Sequence of chain 1.A:
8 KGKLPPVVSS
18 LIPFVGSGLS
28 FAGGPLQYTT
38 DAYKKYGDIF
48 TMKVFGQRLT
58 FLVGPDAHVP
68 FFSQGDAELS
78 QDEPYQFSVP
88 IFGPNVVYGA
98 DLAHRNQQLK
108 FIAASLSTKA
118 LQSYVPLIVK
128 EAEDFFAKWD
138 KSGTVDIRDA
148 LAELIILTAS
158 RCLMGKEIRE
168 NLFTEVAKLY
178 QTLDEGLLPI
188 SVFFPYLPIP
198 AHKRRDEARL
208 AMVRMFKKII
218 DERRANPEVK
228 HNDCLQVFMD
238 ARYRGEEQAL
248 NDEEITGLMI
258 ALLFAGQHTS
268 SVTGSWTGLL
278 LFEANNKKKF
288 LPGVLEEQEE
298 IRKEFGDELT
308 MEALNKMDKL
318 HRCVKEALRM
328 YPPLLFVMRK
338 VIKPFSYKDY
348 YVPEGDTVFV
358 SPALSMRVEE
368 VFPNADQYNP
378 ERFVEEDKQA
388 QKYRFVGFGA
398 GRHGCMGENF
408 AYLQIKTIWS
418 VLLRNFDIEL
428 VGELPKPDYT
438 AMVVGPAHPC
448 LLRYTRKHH

A small-molecule ligand and the protein it binds are described below.
Small molecule (SMILES): Clc1ccccc1C(c1ccccc1)(c1ccccc1)n1ccnc1

Binding-site contacts:
Ligand atom CAI contacts residue PHE89 of chain 1.A at 3.8 Å (hydrophobic).
Ligand atom NAO contacts residue HEM1 of chain 1.G at 4.3 Å.
Ligand atom CAQ contacts residue ALA262 of chain 1.A at 3.9 Å (hydrophobic).
Ligand atom CAI contacts residue PHE261 of chain 1.A at 3.5 Å (hydrophobic).
Ligand atom CAE contacts residue ALA262 of chain 1.A at 4.1 Å (hydrophobic).
Ligand atom CAS contacts residue TYR82 of chain 1.A at 4.1 Å (hydrophobic).
Ligand atom CAF contacts residue ALA258 of chain 1.A at 3.6 Å (hydrophobic).
Ligand atom CAS contacts residue LEU331 of chain 1.A at 3.2 Å (hydrophobic).
Ligand atom CAM contacts residue HEM1 of chain 1.G at 3.0 Å.
Ligand atom CLAY contacts residue SER85 of chain 1.A at 4.3 Å.
Ligand atom CLAY contacts residue PHE89 of chain 1.A at 4.3 Å.
Ligand atom CAP contacts residue LEU331 of chain 1.A at 4.0 Å (hydrophobic).
Ligand atom CAB contacts residue VAL94 of chain 1.A at 4.1 Å (hydrophobic).
Ligand atom CAW contacts residue LEU331 of chain 1.A at 4.3 Å (hydrophobic).
Ligand atom CAQ contacts residue HEM1 of chain 1.G at 3.3 Å.
Ligand atom CAG contacts residue PHE261 of chain 1.A at 3.8 Å (hydrophobic).
Ligand atom CAP contacts residue THR266 of chain 1.A at 4.0 Å.
Ligand atom CAT contacts residue HEM1 of chain 1.G at 4.1 Å.
Ligand atom CAS contacts residue HEM1 of chain 1.G at 3.6 Å.
Ligand atom CLAY contacts residue PHE84 of chain 1.A at 3.9 Å.
Ligand atom CAU contacts residue HEM1 of chain 1.G at 4.2 Å.
Ligand atom CAG contacts residue HIS265 of chain 1.A at 4.3 Å.
Ligand atom CAK contacts residue PHE261 of chain 1.A at 4.3 Å (hydrophobic).
Ligand atom CLAY contacts residue TYR95 of chain 1.A at 3.8 Å.
Ligand atom CAD contacts residue ALA258 of chain 1.A at 4.0 Å (hydrophobic).
Ligand atom CAQ contacts residue LEU331 of chain 1.A at 4.3 Å (hydrophobic).
Ligand atom CAK contacts residue PHE89 of chain 1.A at 3.7 Å (hydrophobic).
Ligand atom CAT contacts residue TYR82 of chain 1.A at 3.3 Å (hydrophobic).
Ligand atom NAN contacts residue HEM1 of chain 1.G at 2.2 Å.
Ligand atom CAP contacts residue ALA262 of chain 1.A at 3.9 Å (hydrophobic).
Ligand atom CAE contacts residue ALA258 of chain 1.A at 3.8 Å (hydrophobic).
Ligand atom CAB contacts residue TYR95 of chain 1.A at 3.9 Å (hydrophobic).
Ligand atom CAT contacts residue LEU331 of chain 1.A at 4.3 Å (hydrophobic).
Ligand atom CAV contacts residue TYR82 of chain 1.A at 3.5 Å (hydrophobic).
Ligand atom CAA contacts residue TYR95 of chain 1.A at 3.9 Å (hydrophobic).
Ligand atom CAQ contacts residue THR266 of chain 1.A at 3.6 Å.
Ligand atom CAU contacts residue LEU331 of chain 1.A at 3.2 Å (hydrophobic).
Ligand atom NAN contacts residue ALA262 of chain 1.A at 4.1 Å.
Ligand atom CAH contacts residue HIS265 of chain 1.A at 4.2 Å.
Ligand atom CAD contacts residue HEM1 of chain 1.G at 4.0 Å.